Sequence of chain 1.E:
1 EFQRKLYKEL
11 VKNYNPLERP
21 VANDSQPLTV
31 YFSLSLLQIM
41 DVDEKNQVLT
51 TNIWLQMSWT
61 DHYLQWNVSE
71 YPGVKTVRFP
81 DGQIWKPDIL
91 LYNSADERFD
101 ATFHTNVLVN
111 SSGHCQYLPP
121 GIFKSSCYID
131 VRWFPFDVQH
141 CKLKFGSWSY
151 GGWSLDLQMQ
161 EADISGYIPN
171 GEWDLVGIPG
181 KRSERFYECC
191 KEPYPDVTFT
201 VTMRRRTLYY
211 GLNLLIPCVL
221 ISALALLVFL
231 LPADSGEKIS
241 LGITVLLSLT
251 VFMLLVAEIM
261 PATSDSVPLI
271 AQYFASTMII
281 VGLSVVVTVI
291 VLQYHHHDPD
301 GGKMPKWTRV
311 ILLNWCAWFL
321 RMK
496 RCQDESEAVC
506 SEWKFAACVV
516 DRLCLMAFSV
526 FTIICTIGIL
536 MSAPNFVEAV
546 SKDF

Binding-site contacts:
Ligand atom O5 contacts residue ASN23 of chain 1.E at 2.2 Å (h-bond).
Ligand atom C3 contacts residue ASN23 of chain 1.E at 3.8 Å.
Ligand atom O6 contacts residue GLN26 of chain 1.E at 3.4 Å.
Ligand atom C8 contacts residue ASN23 of chain 1.E at 3.7 Å.
Ligand atom C4 contacts residue ASN23 of chain 1.E at 4.2 Å.
Ligand atom O7 contacts residue ASN23 of chain 1.E at 4.2 Å.
Ligand atom C5 contacts residue SER25 of chain 1.E at 3.9 Å.
Ligand atom C2 contacts residue ASN23 of chain 1.E at 2.5 Å.
Ligand atom O5 contacts residue SER25 of chain 1.E at 3.8 Å.
Ligand atom N2 contacts residue ASN23 of chain 1.E at 2.8 Å (h-bond).
Ligand atom O5 contacts residue GLN26 of chain 1.E at 3.6 Å.
Ligand atom C5 contacts residue ASN23 of chain 1.E at 3.5 Å.
Ligand atom O6 contacts residue ASN23 of chain 1.E at 4.5 Å.
Ligand atom O6 contacts residue SER25 of chain 1.E at 4.2 Å.
Ligand atom C1 contacts residue SER25 of chain 1.E at 3.8 Å.
Ligand atom C6 contacts residue GLN26 of chain 1.E at 4.5 Å.
Ligand atom C1 contacts residue GLN26 of chain 1.E at 4.3 Å.
Ligand atom C7 contacts residue ASN23 of chain 1.E at 3.5 Å.
Ligand atom C1 contacts residue ASN23 of chain 1.E at 1.4 Å.

A protein and the small-molecule ligand that binds it are described below.
Small molecule (SMILES): CC(=O)N[C@@H]1[C@@H](O)[C@H](O)[C@@H](CO)O[C@H]1O